The protein below binds the small molecule below.
Small molecule (SMILES): CC(=O)N[C@@H]1[C@@H](O)[C@H](O)[C@@H](CO)O[C@H]1O

Binding-site contacts:
Ligand atom N2 contacts residue GLY334 of chain 1.B at 4.0 Å.
Ligand atom N2 contacts residue ASN339 of chain 1.B at 2.8 Å (h-bond).
Ligand atom C7 contacts residue ASN339 of chain 1.B at 3.3 Å.
Ligand atom C3 contacts residue ASN339 of chain 1.B at 3.7 Å.
Ligand atom C2 contacts residue GLY334 of chain 1.B at 4.3 Å.
Ligand atom O6 contacts residue SER336 of chain 1.B at 4.0 Å.
Ligand atom C8 contacts residue ASN339 of chain 1.B at 4.3 Å.
Ligand atom O7 contacts residue ASN339 of chain 1.B at 3.4 Å.
Ligand atom C8 contacts residue ILE342 of chain 1.B at 3.8 Å (hydrophobic).
Ligand atom C1 contacts residue SER336 of chain 1.B at 3.9 Å.
Ligand atom C2 contacts residue ASN339 of chain 1.B at 2.6 Å.
Ligand atom C6 contacts residue SER336 of chain 1.B at 4.3 Å.
Ligand atom C5 contacts residue ASN339 of chain 1.B at 3.6 Å.
Ligand atom C3 contacts residue GLY334 of chain 1.B at 4.4 Å.
Ligand atom C4 contacts residue ASN339 of chain 1.B at 4.3 Å.
Ligand atom C5 contacts residue SER336 of chain 1.B at 4.1 Å.
Ligand atom C1 contacts residue GLY334 of chain 1.B at 3.8 Å.
Ligand atom O5 contacts residue SER336 of chain 1.B at 3.5 Å.
Ligand atom C1 contacts residue ASN339 of chain 1.B at 1.4 Å.
Ligand atom O5 contacts residue ASN339 of chain 1.B at 2.5 Å (h-bond).

Sequence of chain 1.B:
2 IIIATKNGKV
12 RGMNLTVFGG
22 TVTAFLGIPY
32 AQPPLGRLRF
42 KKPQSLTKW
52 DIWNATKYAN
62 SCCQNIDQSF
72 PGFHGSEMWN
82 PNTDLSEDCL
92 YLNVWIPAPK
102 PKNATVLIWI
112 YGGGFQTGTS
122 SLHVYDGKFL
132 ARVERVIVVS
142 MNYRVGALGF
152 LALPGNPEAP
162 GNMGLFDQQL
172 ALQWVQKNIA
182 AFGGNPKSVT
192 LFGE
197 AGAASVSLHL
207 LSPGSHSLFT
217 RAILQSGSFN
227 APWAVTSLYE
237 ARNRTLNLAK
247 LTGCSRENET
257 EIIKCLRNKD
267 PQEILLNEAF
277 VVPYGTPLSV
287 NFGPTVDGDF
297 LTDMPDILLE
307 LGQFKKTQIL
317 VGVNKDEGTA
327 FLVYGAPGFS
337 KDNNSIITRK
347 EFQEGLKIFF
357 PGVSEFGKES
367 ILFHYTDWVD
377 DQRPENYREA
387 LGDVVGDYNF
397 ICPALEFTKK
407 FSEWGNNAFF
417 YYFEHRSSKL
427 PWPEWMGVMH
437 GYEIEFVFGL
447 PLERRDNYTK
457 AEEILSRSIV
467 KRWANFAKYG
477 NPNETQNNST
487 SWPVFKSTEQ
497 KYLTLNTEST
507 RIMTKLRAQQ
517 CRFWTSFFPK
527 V